A small-molecule ligand and the protein it binds are described below.
Small molecule (SMILES): CC(O)(O)CCC[N+](C)(C)C

Binding-site contacts:
Ligand atom C5 contacts residue HIS450 of chain 1.A at 3.6 Å.
Ligand atom N1 contacts residue TRP89 of chain 1.A at 4.2 Å.
Ligand atom C3 contacts residue SER206 of chain 1.A at 3.3 Å.
Ligand atom C8 contacts residue TRP89 of chain 1.A at 3.5 Å (hydrophobic).
Ligand atom C5 contacts residue GLY124 of chain 1.A at 3.9 Å.
Ligand atom O7 contacts residue ALA207 of chain 1.A at 2.8 Å (h-bond).
Ligand atom C6 contacts residue SER206 of chain 1.A at 2.4 Å.
Ligand atom C4 contacts residue SER206 of chain 1.A at 2.4 Å.
Ligand atom C10 contacts residue GLY451 of chain 1.A at 4.3 Å.
Ligand atom C9 contacts residue GLY123 of chain 1.A at 4.4 Å.
Ligand atom C4 contacts residue HIS450 of chain 1.A at 3.5 Å.
Ligand atom O7 contacts residue GLY125 of chain 1.A at 2.9 Å (h-bond).
Ligand atom C3 contacts residue GLY124 of chain 1.A at 3.5 Å.
Ligand atom C9 contacts residue GLY124 of chain 1.A at 4.0 Å.
Ligand atom O7 contacts residue GLY123 of chain 1.A at 3.6 Å.
Ligand atom C5 contacts residue SER206 of chain 1.A at 1.4 Å.
Ligand atom C5 contacts residue ALA207 of chain 1.A at 3.5 Å (hydrophobic).
Ligand atom C3 contacts residue GLY123 of chain 1.A at 4.3 Å.
Ligand atom C6 contacts residue PHE298 of chain 1.A at 3.9 Å (hydrophobic).
Ligand atom O7 contacts residue GLU205 of chain 1.A at 4.4 Å.
Ligand atom C10 contacts residue TRP89 of chain 1.A at 4.2 Å (hydrophobic).
Ligand atom C10 contacts residue GLU205 of chain 1.A at 3.5 Å.
Ligand atom O7 contacts residue SER206 of chain 1.A at 2.3 Å (h-bond).
Ligand atom C3 contacts residue HIS450 of chain 1.A at 4.1 Å.
Ligand atom C6 contacts residue HIS450 of chain 1.A at 4.4 Å.
Ligand atom C3 contacts residue GLY125 of chain 1.A at 4.4 Å.
Ligand atom C4 contacts residue GLY125 of chain 1.A at 4.1 Å.
Ligand atom C6 contacts residue ALA207 of chain 1.A at 4.0 Å (hydrophobic).
Ligand atom C2 contacts residue GLY124 of chain 1.A at 4.4 Å.
Ligand atom C6 contacts residue PHE300 of chain 1.A at 3.9 Å (hydrophobic).
Ligand atom C6 contacts residue TRP239 of chain 1.A at 4.3 Å (hydrophobic).
Ligand atom C5 contacts residue GLY125 of chain 1.A at 3.6 Å.
Ligand atom C2 contacts residue HIS450 of chain 1.A at 4.2 Å.
Ligand atom C3 contacts residue GLU205 of chain 1.A at 4.3 Å.
Ligand atom O7 contacts residue GLY124 of chain 1.A at 2.6 Å (h-bond).
Ligand atom C8 contacts residue TYR340 of chain 1.A at 3.8 Å (hydrophobic).
Ligand atom C4 contacts residue GLY124 of chain 1.A at 4.2 Å.
Ligand atom C4 contacts residue PHE341 of chain 1.A at 4.2 Å (hydrophobic).
Ligand atom C9 contacts residue TRP89 of chain 1.A at 3.9 Å (hydrophobic).
Ligand atom C6 contacts residue GLY125 of chain 1.A at 3.5 Å.

Sequence of chain 1.A:
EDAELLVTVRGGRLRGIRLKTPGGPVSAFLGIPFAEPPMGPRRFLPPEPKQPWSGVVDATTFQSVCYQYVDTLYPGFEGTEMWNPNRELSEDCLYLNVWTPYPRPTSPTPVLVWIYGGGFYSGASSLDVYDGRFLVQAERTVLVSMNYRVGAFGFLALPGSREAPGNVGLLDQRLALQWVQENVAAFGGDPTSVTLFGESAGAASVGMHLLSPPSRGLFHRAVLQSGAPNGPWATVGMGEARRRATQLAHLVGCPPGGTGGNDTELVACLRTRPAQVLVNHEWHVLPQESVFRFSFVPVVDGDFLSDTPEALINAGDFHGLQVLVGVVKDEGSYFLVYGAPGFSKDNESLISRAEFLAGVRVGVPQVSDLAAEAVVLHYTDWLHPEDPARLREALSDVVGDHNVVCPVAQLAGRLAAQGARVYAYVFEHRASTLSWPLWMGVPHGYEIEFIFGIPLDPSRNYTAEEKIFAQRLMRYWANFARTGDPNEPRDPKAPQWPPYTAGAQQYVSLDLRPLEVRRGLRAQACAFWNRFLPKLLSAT